Sequence of chain 1.A:
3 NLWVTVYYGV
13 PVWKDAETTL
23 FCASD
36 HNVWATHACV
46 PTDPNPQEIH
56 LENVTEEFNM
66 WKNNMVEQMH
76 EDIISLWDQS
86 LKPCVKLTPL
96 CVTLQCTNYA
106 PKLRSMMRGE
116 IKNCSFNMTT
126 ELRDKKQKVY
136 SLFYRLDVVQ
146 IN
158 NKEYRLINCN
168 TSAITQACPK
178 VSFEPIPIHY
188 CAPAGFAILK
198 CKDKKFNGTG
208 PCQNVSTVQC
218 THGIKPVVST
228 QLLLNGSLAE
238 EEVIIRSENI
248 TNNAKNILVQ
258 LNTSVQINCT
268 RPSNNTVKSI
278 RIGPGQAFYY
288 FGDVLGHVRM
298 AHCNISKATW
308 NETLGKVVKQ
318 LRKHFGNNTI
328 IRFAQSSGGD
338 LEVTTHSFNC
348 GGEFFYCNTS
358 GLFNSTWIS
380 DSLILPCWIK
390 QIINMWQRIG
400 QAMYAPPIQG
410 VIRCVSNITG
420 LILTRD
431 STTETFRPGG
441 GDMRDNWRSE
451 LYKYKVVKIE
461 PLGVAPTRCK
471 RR

Sequence of chain 1.M:
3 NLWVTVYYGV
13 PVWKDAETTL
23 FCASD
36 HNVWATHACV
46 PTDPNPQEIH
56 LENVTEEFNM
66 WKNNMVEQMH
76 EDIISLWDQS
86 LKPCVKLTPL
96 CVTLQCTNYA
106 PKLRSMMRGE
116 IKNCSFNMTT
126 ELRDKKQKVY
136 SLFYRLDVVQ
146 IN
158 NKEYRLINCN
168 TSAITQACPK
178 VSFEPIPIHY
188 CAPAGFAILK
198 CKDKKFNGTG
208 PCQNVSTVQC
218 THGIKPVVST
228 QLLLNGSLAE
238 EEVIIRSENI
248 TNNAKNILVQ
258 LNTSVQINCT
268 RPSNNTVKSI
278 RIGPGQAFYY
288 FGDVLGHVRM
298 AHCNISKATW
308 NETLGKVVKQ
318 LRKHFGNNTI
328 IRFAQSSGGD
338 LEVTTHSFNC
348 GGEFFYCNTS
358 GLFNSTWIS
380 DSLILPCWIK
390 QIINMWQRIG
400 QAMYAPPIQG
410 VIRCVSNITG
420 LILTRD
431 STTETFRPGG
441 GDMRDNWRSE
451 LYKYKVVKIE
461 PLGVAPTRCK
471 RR

Binding-site contacts:
Ligand atom C8 contacts residue ARG162 of chain 1.A at 3.6 Å.
Ligand atom C1 contacts residue ASN167 of chain 1.A at 1.4 Å.
Ligand atom C6 contacts residue ARG278 of chain 1.M at 4.3 Å.
Ligand atom O7 contacts residue ASN167 of chain 1.A at 4.4 Å.
Ligand atom O6 contacts residue ASN167 of chain 1.A at 4.4 Å.
Ligand atom C3 contacts residue ASN167 of chain 1.A at 3.7 Å.
Ligand atom N2 contacts residue ARG162 of chain 1.A at 3.8 Å.
Ligand atom C7 contacts residue ASN167 of chain 1.A at 3.8 Å.
Ligand atom N2 contacts residue ASN167 of chain 1.A at 2.8 Å (h-bond).
Ligand atom O6 contacts residue ARG278 of chain 1.M at 3.1 Å (salt-bridge).
Ligand atom C4 contacts residue ASN167 of chain 1.A at 4.2 Å.
Ligand atom C2 contacts residue ASN167 of chain 1.A at 2.4 Å.
Ligand atom C1 contacts residue THR168 of chain 1.A at 4.5 Å.
Ligand atom C5 contacts residue ASN167 of chain 1.A at 3.7 Å.
Ligand atom O5 contacts residue ASN167 of chain 1.A at 2.4 Å (h-bond).
Ligand atom O5 contacts residue THR168 of chain 1.A at 4.0 Å.
Ligand atom C7 contacts residue ARG162 of chain 1.A at 4.0 Å.

A small-molecule ligand and the protein it binds are described below.
Small molecule (SMILES): CC(=O)N[C@@H]1[C@@H](O)[C@H](O)[C@@H](CO)O[C@H]1O